A small-molecule ligand and the protein it binds are described below.
Small molecule (SMILES): O=C(O)[C@@H](O)C(O)[C@H](O)C(=O)O

Binding-site contacts:
Ligand atom C1 contacts residue HIS28 of chain 1.J at 3.9 Å.
Ligand atom O5B contacts residue TYR50 of chain 1.J at 3.1 Å (h-bond).
Ligand atom C3 contacts residue ARG357 of chain 1.J at 3.8 Å.
Ligand atom O4 contacts residue HIS49 of chain 1.J at 2.9 Å (h-bond).
Ligand atom O1A contacts residue ARG170 of chain 1.J at 2.7 Å (salt-bridge).
Ligand atom O1B contacts residue HIS26 of chain 1.J at 3.5 Å (h-bond).
Ligand atom C2 contacts residue TRP325 of chain 1.J at 3.5 Å (hydrophobic).
Ligand atom O1B contacts residue HIS28 of chain 1.J at 3.1 Å (h-bond).
Ligand atom O2 contacts residue ZN1 of chain 1.VA at 2.1 Å.
Ligand atom C1 contacts residue ARG170 of chain 1.J at 3.4 Å.
Ligand atom C1 contacts residue MET258 of chain 1.J at 4.0 Å (hydrophobic).
Ligand atom O4 contacts residue ARG357 of chain 1.J at 3.1 Å (salt-bridge).
Ligand atom O2 contacts residue HIS28 of chain 1.J at 3.6 Å.
Ligand atom C4 contacts residue HIS49 of chain 1.J at 3.9 Å.
Ligand atom O5A contacts residue ARG357 of chain 1.J at 2.8 Å (salt-bridge).
Ligand atom O1B contacts residue MET258 of chain 1.J at 3.4 Å.
Ligand atom O1A contacts residue TRP325 of chain 1.J at 3.8 Å.
Ligand atom O2 contacts residue ASP355 of chain 1.J at 2.9 Å (salt-bridge).
Ligand atom O5B contacts residue TRP326 of chain 1.J at 3.8 Å.
Ligand atom O5A contacts residue HIS49 of chain 1.J at 2.9 Å (h-bond).
Ligand atom O3 contacts residue ARG357 of chain 1.J at 3.2 Å (salt-bridge).
Ligand atom O5A contacts residue TYR50 of chain 1.J at 3.7 Å.
Ligand atom C5 contacts residue ARG357 of chain 1.J at 3.9 Å.
Ligand atom O1B contacts residue ZN1 of chain 1.VA at 2.3 Å.
Ligand atom C3 contacts residue HIS28 of chain 1.J at 3.9 Å.
Ligand atom O3 contacts residue HIS28 of chain 1.J at 2.7 Å (h-bond).
Ligand atom C2 contacts residue TRP326 of chain 1.J at 3.9 Å (hydrophobic).
Ligand atom O4 contacts residue TRP326 of chain 1.J at 3.5 Å.
Ligand atom C4 contacts residue ARG357 of chain 1.J at 3.9 Å.
Ligand atom O2 contacts residue TRP325 of chain 1.J at 2.9 Å (h-bond).
Ligand atom O1A contacts residue SER223 of chain 1.J at 3.8 Å.
Ligand atom C4 contacts residue TRP326 of chain 1.J at 3.6 Å (hydrophobic).
Ligand atom C5 contacts residue TYR50 of chain 1.J at 3.7 Å (hydrophobic).
Ligand atom O1B contacts residue ARG170 of chain 1.J at 3.0 Å (salt-bridge).
Ligand atom O3 contacts residue ZN1 of chain 1.VA at 3.3 Å.
Ligand atom C3 contacts residue ZN1 of chain 1.VA at 3.8 Å.
Ligand atom C2 contacts residue ZN1 of chain 1.VA at 3.1 Å.
Ligand atom O5B contacts residue ASP355 of chain 1.J at 3.5 Å (salt-bridge).
Ligand atom C5 contacts residue HIS49 of chain 1.J at 3.6 Å.
Ligand atom C1 contacts residue ZN1 of chain 1.VA at 3.0 Å.

Sequence of chain 1.J:
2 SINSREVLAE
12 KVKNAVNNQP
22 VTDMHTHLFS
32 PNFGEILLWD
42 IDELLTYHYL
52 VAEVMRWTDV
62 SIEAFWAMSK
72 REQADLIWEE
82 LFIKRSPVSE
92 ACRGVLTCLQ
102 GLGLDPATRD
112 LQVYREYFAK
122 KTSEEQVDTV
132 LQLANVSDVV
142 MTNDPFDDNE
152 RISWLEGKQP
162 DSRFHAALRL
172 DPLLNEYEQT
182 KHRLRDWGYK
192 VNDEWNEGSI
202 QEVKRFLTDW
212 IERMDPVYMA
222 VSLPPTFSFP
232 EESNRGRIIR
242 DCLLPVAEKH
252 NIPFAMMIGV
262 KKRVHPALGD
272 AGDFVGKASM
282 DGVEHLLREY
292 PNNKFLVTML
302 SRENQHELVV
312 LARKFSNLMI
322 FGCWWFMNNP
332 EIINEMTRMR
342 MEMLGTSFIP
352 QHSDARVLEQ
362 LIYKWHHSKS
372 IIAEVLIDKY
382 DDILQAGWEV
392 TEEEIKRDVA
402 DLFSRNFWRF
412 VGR